Sequence of chain 1.C:
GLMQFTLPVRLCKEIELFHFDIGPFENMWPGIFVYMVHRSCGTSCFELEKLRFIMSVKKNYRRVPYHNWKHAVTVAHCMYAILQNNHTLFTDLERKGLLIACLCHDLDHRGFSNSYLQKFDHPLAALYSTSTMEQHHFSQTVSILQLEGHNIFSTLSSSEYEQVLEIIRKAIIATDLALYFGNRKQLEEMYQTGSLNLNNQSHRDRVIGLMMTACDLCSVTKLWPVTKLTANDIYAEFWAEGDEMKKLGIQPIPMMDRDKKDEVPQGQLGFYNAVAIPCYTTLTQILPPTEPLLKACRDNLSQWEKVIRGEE

Binding-site contacts:
Ligand atom C13 contacts residue MET267 of chain 1.C at 3.5 Å (hydrophobic).
Ligand atom C29 contacts residue VAL276 of chain 1.C at 3.5 Å (hydrophobic).
Ligand atom C9 contacts residue MET267 of chain 1.C at 3.5 Å (hydrophobic).
Ligand atom N6 contacts residue MET267 of chain 1.C at 3.6 Å (h-bond).
Ligand atom C11 contacts residue MET267 of chain 1.C at 3.4 Å (hydrophobic).
Ligand atom N5 contacts residue GLY279 of chain 1.C at 3.4 Å.
Ligand atom C22 contacts residue ILE246 of chain 1.C at 3.4 Å (hydrophobic).
Ligand atom C9 contacts residue GLY279 of chain 1.C at 3.3 Å.
Ligand atom C29 contacts residue GLU275 of chain 1.C at 3.4 Å.
Ligand atom C2 contacts residue MET267 of chain 1.C at 3.7 Å (hydrophobic).
Ligand atom C21 contacts residue MET267 of chain 1.C at 3.4 Å (hydrophobic).
Ligand atom C23 contacts residue VAL232 of chain 1.C at 3.6 Å (hydrophobic).
Ligand atom C26 contacts residue VAL276 of chain 1.C at 3.7 Å (hydrophobic).
Ligand atom N4 contacts residue MET267 of chain 1.C at 3.5 Å (h-bond).
Ligand atom C2 contacts residue TYR247 of chain 1.C at 3.2 Å (hydrophobic).
Ligand atom C28 contacts residue PRO266 of chain 1.C at 3.3 Å (hydrophobic).
Ligand atom C30 contacts residue GLU275 of chain 1.C at 3.1 Å.
Ligand atom C8 contacts residue PHE283 of chain 1.C at 3.3 Å (hydrophobic).
Ligand atom C22 contacts residue VAL232 of chain 1.C at 3.4 Å (hydrophobic).
Ligand atom O20 contacts residue PHE283 of chain 1.C at 3.6 Å.
Ligand atom C21 contacts residue GLY279 of chain 1.C at 3.5 Å.
Ligand atom C30 contacts residue LYS272 of chain 1.C at 3.6 Å.
Ligand atom C27 contacts residue MET267 of chain 1.C at 3.7 Å (hydrophobic).
Ligand atom C3 contacts residue PHE283 of chain 1.C at 3.6 Å (hydrophobic).
Ligand atom C16 contacts residue MET267 of chain 1.C at 3.4 Å (hydrophobic).
Ligand atom C2 contacts residue GLY279 of chain 1.C at 3.5 Å.
Ligand atom N4 contacts residue GLN280 of chain 1.C at 3.5 Å (h-bond).
Ligand atom N15 contacts residue PHE283 of chain 1.C at 3.3 Å.
Ligand atom C22 contacts residue SER231 of chain 1.C at 2.8 Å.
Ligand atom C11 contacts residue PHE283 of chain 1.C at 3.7 Å (hydrophobic).
Ligand atom N5 contacts residue TYR247 of chain 1.C at 2.5 Å (h-bond).
Ligand atom C18 contacts residue MET267 of chain 1.C at 3.5 Å (hydrophobic).
Ligand atom N6 contacts residue GLY279 of chain 1.C at 3.5 Å (h-bond).
Ligand atom C23 contacts residue ILE246 of chain 1.C at 3.5 Å (hydrophobic).
Ligand atom C16 contacts residue PHE283 of chain 1.C at 3.5 Å (hydrophobic).
Ligand atom N4 contacts residue TYR247 of chain 1.C at 3.3 Å (h-bond).
Ligand atom N17 contacts residue ILE246 of chain 1.C at 3.7 Å.
Ligand atom C26 contacts residue MET267 of chain 1.C at 3.6 Å (hydrophobic).
Ligand atom O19 contacts residue GLN280 of chain 1.C at 3.4 Å (h-bond).
Ligand atom C28 contacts residue GLU275 of chain 1.C at 3.6 Å.

The protein below binds the small molecule below.
Small molecule (SMILES): CN1NCC(C(=O)Nc2cc[n+]3c(n2)NC(c2ccccc2)C3)=C1C(=O)N1CCC1